Binding-site contacts:
Ligand atom OP2 contacts residue MET15 of chain 36.B at 3.5 Å.
Ligand atom N1 contacts residue TRP21 of chain 36.B at 3.5 Å.
Ligand atom O4 contacts residue ARG68 of chain 38.B at 3.7 Å.
Ligand atom N3 contacts residue ASN205 of chain 38.A at 3.7 Å.
Ligand atom C5' contacts residue ARG202 of chain 38.A at 3.0 Å.
Ligand atom N3 contacts residue TRP21 of chain 36.B at 3.8 Å.
Ligand atom C2' contacts residue ARG55 of chain 38.B at 3.6 Å.
Ligand atom P contacts residue TYR19 of chain 40.B at 3.7 Å.
Ligand atom O4 contacts residue TRP21 of chain 36.B at 3.6 Å.
Ligand atom N2 contacts residue ALA56 of chain 38.B at 3.3 Å (h-bond).
Ligand atom N2 contacts residue ARG55 of chain 38.B at 3.7 Å.
Ligand atom O3' contacts residue TYR19 of chain 40.B at 3.0 Å (h-bond).
Ligand atom C1' contacts residue ARG55 of chain 38.B at 3.4 Å.
Ligand atom C6 contacts residue TRP21 of chain 36.B at 3.3 Å (hydrophobic).
Ligand atom N1 contacts residue TYR58 of chain 38.B at 3.6 Å.
Ligand atom C4 contacts residue ARG68 of chain 38.B at 3.7 Å.
Ligand atom C4 contacts residue TRP21 of chain 36.B at 3.7 Å (hydrophobic).
Ligand atom N1 contacts residue ALA56 of chain 38.B at 3.2 Å (h-bond).
Ligand atom O2' contacts residue TYR19 of chain 40.B at 3.4 Å.
Ligand atom O3' contacts residue ARG55 of chain 38.B at 3.6 Å.
Ligand atom O2 contacts residue TYR58 of chain 38.B at 3.8 Å.
Ligand atom OP2 contacts residue ARG202 of chain 38.A at 2.5 Å (salt-bridge).
Ligand atom OP1 contacts residue TYR19 of chain 40.B at 3.1 Å (h-bond).
Ligand atom O4' contacts residue CYS203 of chain 38.A at 3.5 Å (h-bond).
Ligand atom C1' contacts residue TRP21 of chain 36.B at 3.7 Å (hydrophobic).
Ligand atom O4' contacts residue TRP21 of chain 36.B at 3.6 Å.
Ligand atom N3 contacts residue ARG55 of chain 38.B at 3.5 Å (salt-bridge).
Ligand atom O4 contacts residue ASN205 of chain 38.A at 3.4 Å (h-bond).
Ligand atom C2 contacts residue TRP21 of chain 36.B at 3.8 Å (hydrophobic).
Ligand atom O2' contacts residue ARG55 of chain 38.B at 2.7 Å (salt-bridge).
Ligand atom C2 contacts residue ALA56 of chain 38.B at 3.7 Å (hydrophobic).
Ligand atom N2 contacts residue THR17 of chain 36.B at 3.8 Å.
Ligand atom C6 contacts residue TYR58 of chain 38.B at 3.5 Å (hydrophobic).
Ligand atom O6 contacts residue TYR58 of chain 38.B at 3.0 Å (h-bond).
Ligand atom P contacts residue ARG202 of chain 38.A at 3.8 Å.
Ligand atom OP1 contacts residue LYS18 of chain 40.B at 3.3 Å (salt-bridge).
Ligand atom OP2 contacts residue THR17 of chain 36.B at 3.2 Å.
Ligand atom O2' contacts residue THR17 of chain 36.B at 3.3 Å (h-bond).
Ligand atom C5 contacts residue TRP21 of chain 36.B at 3.4 Å (hydrophobic).
Ligand atom O2 contacts residue ARG55 of chain 38.B at 3.2 Å (salt-bridge).

A small-molecule ligand and the protein it binds are described below.
Small molecule (SMILES): Nc1nc(=O)c2ncn([C@@H]3O[C@H](CO)[C@@H](O[P](=O)(O)OC[C@H]4O[C@@H](n5ccc(=O)[nH]c5=O)[C@H](O)[C@@H]4O[P](=O)(O)OC[C@H]4O[C@@H](n5ccc(=O)[nH]c5=O)[C@H](O)[C@@H]4O[P](=O)(O)OC[C@H]4O[C@@H](n5ccc(=O)[nH]c5=O)[C@H](O)[C@@H]4O[P](=O)(O)OC[C@H]4O[C@@H](n5ccc(=O)[nH]c5=O)[C@H](O)[C@@H]4O[P](=O)(O)OC[C@H]4O[C@@H](n5ccc(=O)[nH]c5=O)[C@H](O)[C@@H]4O)[C@H]3O)c2[nH]1

Sequence of chain 38.B:
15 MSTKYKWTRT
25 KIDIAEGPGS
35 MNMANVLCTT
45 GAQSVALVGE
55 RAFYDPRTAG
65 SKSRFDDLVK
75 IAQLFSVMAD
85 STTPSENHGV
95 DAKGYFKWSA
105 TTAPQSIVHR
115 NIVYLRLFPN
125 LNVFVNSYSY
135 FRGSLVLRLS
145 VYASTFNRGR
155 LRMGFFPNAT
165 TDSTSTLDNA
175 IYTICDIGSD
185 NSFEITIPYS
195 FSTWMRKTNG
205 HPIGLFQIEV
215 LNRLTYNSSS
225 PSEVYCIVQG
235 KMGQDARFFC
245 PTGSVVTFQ

Sequence of chain 36.B:
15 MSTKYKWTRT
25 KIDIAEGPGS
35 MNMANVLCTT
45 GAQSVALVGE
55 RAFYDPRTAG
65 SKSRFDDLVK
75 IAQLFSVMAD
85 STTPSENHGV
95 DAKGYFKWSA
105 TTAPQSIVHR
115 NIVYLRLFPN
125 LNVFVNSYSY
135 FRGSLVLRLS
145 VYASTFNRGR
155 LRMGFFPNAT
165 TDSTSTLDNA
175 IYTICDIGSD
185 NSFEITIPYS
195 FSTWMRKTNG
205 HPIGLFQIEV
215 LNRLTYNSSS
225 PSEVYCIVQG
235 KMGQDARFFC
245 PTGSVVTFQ

Sequence of chain 38.A:
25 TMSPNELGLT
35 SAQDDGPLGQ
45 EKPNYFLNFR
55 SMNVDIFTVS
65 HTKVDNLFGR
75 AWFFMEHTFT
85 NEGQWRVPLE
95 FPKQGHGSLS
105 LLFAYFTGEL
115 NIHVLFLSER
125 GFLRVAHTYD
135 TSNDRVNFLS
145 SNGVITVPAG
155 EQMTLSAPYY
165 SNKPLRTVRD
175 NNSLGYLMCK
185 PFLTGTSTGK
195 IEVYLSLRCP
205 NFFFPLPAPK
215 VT

Sequence of chain 40.B:
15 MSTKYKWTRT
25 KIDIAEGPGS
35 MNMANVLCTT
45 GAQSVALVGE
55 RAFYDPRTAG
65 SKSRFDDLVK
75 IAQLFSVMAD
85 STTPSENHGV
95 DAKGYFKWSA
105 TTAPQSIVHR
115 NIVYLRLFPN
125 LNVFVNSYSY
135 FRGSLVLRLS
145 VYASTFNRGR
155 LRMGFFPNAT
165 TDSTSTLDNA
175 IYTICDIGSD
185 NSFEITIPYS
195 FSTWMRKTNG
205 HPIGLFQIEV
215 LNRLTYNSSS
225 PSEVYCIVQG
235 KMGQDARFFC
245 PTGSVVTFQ